Sequence of chain 1.B:
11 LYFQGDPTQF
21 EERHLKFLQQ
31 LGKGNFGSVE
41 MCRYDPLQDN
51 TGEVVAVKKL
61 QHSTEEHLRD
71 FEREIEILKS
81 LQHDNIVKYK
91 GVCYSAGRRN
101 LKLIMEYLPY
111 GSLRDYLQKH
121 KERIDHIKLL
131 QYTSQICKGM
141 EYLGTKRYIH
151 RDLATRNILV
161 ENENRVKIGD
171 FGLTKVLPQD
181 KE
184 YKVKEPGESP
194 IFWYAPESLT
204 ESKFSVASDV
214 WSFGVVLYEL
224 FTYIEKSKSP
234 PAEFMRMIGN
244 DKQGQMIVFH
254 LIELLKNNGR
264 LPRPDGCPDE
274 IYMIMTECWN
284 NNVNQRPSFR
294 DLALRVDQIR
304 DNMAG

This small molecule binds to this protein.
Small molecule (SMILES): N#CC[C@H](C1CCCC1)n1cc(-c2ncnc3[nH]ccc23)cn1

Binding-site contacts:
Ligand atom CAJ contacts residue ASN157 of chain 1.B at 3.5 Å.
Ligand atom NAM contacts residue LEU31 of chain 1.B at 3.7 Å.
Ligand atom CAS contacts residue LEU159 of chain 1.B at 3.3 Å (hydrophobic).
Ligand atom NAN contacts residue VAL87 of chain 1.B at 3.7 Å.
Ligand atom CAL contacts residue ASP170 of chain 1.B at 3.9 Å.
Ligand atom CAR contacts residue LEU159 of chain 1.B at 3.6 Å (hydrophobic).
Ligand atom NAA contacts residue LEU159 of chain 1.B at 3.6 Å.
Ligand atom NAA contacts residue ASP170 of chain 1.B at 3.8 Å.
Ligand atom CAE contacts residue LEU31 of chain 1.B at 3.6 Å (hydrophobic).
Ligand atom CAT contacts residue LEU159 of chain 1.B at 3.6 Å (hydrophobic).
Ligand atom NAP contacts residue LEU108 of chain 1.B at 3.1 Å (h-bond).
Ligand atom NAO contacts residue GLY32 of chain 1.B at 3.8 Å.
Ligand atom CAB contacts residue ASP170 of chain 1.B at 3.7 Å.
Ligand atom CAB contacts residue ASN157 of chain 1.B at 3.7 Å.
Ligand atom CAD contacts residue LEU159 of chain 1.B at 3.6 Å (hydrophobic).
Ligand atom CAQ contacts residue LEU159 of chain 1.B at 3.9 Å (hydrophobic).
Ligand atom NAA contacts residue ASN157 of chain 1.B at 3.6 Å.
Ligand atom CAC contacts residue VAL87 of chain 1.B at 3.7 Å (hydrophobic).
Ligand atom CAB contacts residue ARG156 of chain 1.B at 3.4 Å.
Ligand atom CAT contacts residue GLU106 of chain 1.B at 3.7 Å.
Ligand atom NAA contacts residue GLY169 of chain 1.B at 3.4 Å.
Ligand atom CAC contacts residue ALA56 of chain 1.B at 3.6 Å (hydrophobic).
Ligand atom CAF contacts residue LEU31 of chain 1.B at 3.8 Å (hydrophobic).
Ligand atom CAD contacts residue GLY169 of chain 1.B at 3.9 Å.
Ligand atom NAP contacts residue TYR107 of chain 1.B at 3.9 Å.
Ligand atom CAE contacts residue LEU108 of chain 1.B at 3.2 Å (hydrophobic).
Ligand atom CAC contacts residue MET105 of chain 1.B at 3.6 Å (hydrophobic).
Ligand atom CAV contacts residue ASP170 of chain 1.B at 3.5 Å.
Ligand atom CAC contacts residue GLU106 of chain 1.B at 3.7 Å.
Ligand atom CAK contacts residue VAL39 of chain 1.B at 3.6 Å (hydrophobic).
Ligand atom NAN contacts residue ALA56 of chain 1.B at 3.2 Å.
Ligand atom NAA contacts residue ARG156 of chain 1.B at 3.9 Å.
Ligand atom CAH contacts residue ASP170 of chain 1.B at 3.5 Å.
Ligand atom CAI contacts residue ASP170 of chain 1.B at 3.8 Å.
Ligand atom CAI contacts residue GLY34 of chain 1.B at 3.7 Å.
Ligand atom CAK contacts residue GLY32 of chain 1.B at 3.7 Å.
Ligand atom CAG contacts residue VAL39 of chain 1.B at 3.9 Å (hydrophobic).
Ligand atom NAN contacts residue GLU106 of chain 1.B at 2.8 Å (salt-bridge).
Ligand atom CAT contacts residue ALA56 of chain 1.B at 3.5 Å (hydrophobic).
Ligand atom CAJ contacts residue ARG156 of chain 1.B at 3.5 Å.